This protein binds this small molecule.
Small molecule (SMILES): Nc1ccn([C@@H]2O[C@H](CO[P](=O)(O)O[C@H]3[C@@H](O)[C@H](n4ccc(=O)[nH]c4=O)O[C@@H]3COP(=O)=O)[C@@H](O[P](=O)(O)OC[C@H]3O[C@@H](n4ccc(=O)[nH]c4=O)[C@H](O)[C@@H]3O[P](=O)(O)OC[C@H]3O[C@@H](n4ccc(=O)[nH]c4=O)[C@H](O)[C@@H]3O)[C@H]2O)c(=O)n1

Binding-site contacts:
Ligand atom O5' contacts residue PHE6 of chain 1.A at 3.4 Å.
Ligand atom O4' contacts residue PHE41 of chain 1.A at 3.3 Å.
Ligand atom OP2 contacts residue ILE68 of chain 1.A at 3.7 Å.
Ligand atom N3 contacts residue SER72 of chain 1.A at 3.0 Å (h-bond).
Ligand atom C4 contacts residue PHE41 of chain 1.A at 3.4 Å (hydrophobic).
Ligand atom C4 contacts residue SER72 of chain 1.A at 3.3 Å.
Ligand atom C6 contacts residue PHE41 of chain 1.A at 3.3 Å (hydrophobic).
Ligand atom O2 contacts residue PHE41 of chain 1.A at 3.3 Å.
Ligand atom N4 contacts residue SER72 of chain 1.A at 2.9 Å (h-bond).
Ligand atom N3 contacts residue GLU70 of chain 1.A at 2.9 Å (salt-bridge).
Ligand atom C5' contacts residue ASN9 of chain 1.A at 3.8 Å.
Ligand atom O4' contacts residue PHE6 of chain 1.A at 3.1 Å.
Ligand atom C1' contacts residue PHE6 of chain 1.A at 3.6 Å (hydrophobic).
Ligand atom C6 contacts residue ILE68 of chain 1.A at 3.4 Å (hydrophobic).
Ligand atom O4 contacts residue PHE41 of chain 1.A at 3.7 Å.
Ligand atom O4 contacts residue GLU70 of chain 1.A at 3.6 Å (salt-bridge).
Ligand atom C2 contacts residue GLU70 of chain 1.A at 3.7 Å.
Ligand atom C5 contacts residue PHE6 of chain 1.A at 3.5 Å (hydrophobic).
Ligand atom O2 contacts residue GLU70 of chain 1.A at 3.5 Å.
Ligand atom N3 contacts residue ASN34 of chain 1.A at 2.9 Å (h-bond).
Ligand atom C5 contacts residue ARG4 of chain 1.A at 3.6 Å.
Ligand atom C2' contacts residue ASN37 of chain 1.A at 3.5 Å.
Ligand atom N4 contacts residue GLU70 of chain 1.A at 3.3 Å.
Ligand atom N1 contacts residue PHE6 of chain 1.A at 3.5 Å.
Ligand atom P contacts residue ASN9 of chain 1.A at 3.1 Å.
Ligand atom O3' contacts residue PHE6 of chain 1.A at 3.6 Å.
Ligand atom O3' contacts residue LYS36 of chain 1.A at 3.5 Å (salt-bridge).
Ligand atom C5 contacts residue PHE41 of chain 1.A at 3.5 Å (hydrophobic).
Ligand atom C4 contacts residue GLU70 of chain 1.A at 3.7 Å.
Ligand atom O2' contacts residue ASN37 of chain 1.A at 2.9 Å (h-bond).
Ligand atom C6 contacts residue PHE6 of chain 1.A at 3.3 Å (hydrophobic).
Ligand atom O2 contacts residue ASN34 of chain 1.A at 3.4 Å (h-bond).
Ligand atom OP1 contacts residue ASN9 of chain 1.A at 3.2 Å (h-bond).
Ligand atom N3 contacts residue PHE41 of chain 1.A at 3.7 Å.
Ligand atom C5 contacts residue ILE68 of chain 1.A at 3.5 Å (hydrophobic).
Ligand atom O2 contacts residue ARG4 of chain 1.A at 2.7 Å (salt-bridge).
Ligand atom O4' contacts residue PHE6 of chain 1.A at 3.5 Å.
Ligand atom O2 contacts residue LYS36 of chain 1.A at 3.2 Å.
Ligand atom C2 contacts residue ASN34 of chain 1.A at 3.6 Å.
Ligand atom N1 contacts residue PHE41 of chain 1.A at 3.5 Å.

Sequence of chain 1.A:
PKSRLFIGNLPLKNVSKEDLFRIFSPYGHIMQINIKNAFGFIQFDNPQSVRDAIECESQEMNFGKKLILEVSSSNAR